Binding-site contacts:
Ligand atom C7 contacts residue PRO305 of chain 1.E at 4.3 Å (hydrophobic).
Ligand atom C8 contacts residue ILE306 of chain 1.E at 3.7 Å (hydrophobic).
Ligand atom C4 contacts residue ASN307 of chain 1.E at 4.2 Å.
Ligand atom C3 contacts residue ASN307 of chain 1.E at 3.8 Å.
Ligand atom N2 contacts residue ASN307 of chain 1.E at 3.0 Å (h-bond).
Ligand atom C2 contacts residue ASN307 of chain 1.E at 2.5 Å.
Ligand atom C7 contacts residue ASN307 of chain 1.E at 4.1 Å.
Ligand atom C5 contacts residue ASN307 of chain 1.E at 3.6 Å.
Ligand atom C8 contacts residue PRO305 of chain 1.E at 2.9 Å (hydrophobic).
Ligand atom C1 contacts residue ASN307 of chain 1.E at 1.4 Å.
Ligand atom C8 contacts residue ASN307 of chain 1.E at 4.5 Å.
Ligand atom O6 contacts residue GLN328 of chain 1.E at 4.3 Å.
Ligand atom O5 contacts residue ASN307 of chain 1.E at 2.3 Å (h-bond).

Sequence of chain 1.E:
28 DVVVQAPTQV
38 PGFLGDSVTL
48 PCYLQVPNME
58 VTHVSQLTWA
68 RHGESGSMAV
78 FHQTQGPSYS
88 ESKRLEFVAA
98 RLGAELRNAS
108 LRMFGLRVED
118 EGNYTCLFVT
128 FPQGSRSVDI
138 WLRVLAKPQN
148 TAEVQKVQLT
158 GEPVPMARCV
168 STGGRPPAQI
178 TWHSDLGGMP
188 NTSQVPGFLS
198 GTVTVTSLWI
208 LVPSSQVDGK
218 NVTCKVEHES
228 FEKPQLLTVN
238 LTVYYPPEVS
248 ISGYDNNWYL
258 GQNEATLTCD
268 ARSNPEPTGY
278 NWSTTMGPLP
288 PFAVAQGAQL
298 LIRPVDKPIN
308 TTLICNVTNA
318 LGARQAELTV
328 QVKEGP

This small molecule binds to this protein.
Small molecule (SMILES): CC(=O)N[C@H]1[C@H](O[C@H]2[C@H](O)[C@@H](NC(C)=O)CO[C@@H]2CO[C@@H]2O[C@@H](C)[C@@H](O)[C@@H](O)[C@@H]2O)O[C@H](CO)[C@@H](O[C@@H]2O[C@H](CO)[C@@H](O)[C@H](O)[C@@H]2O)[C@@H]1O